This small molecule binds to this protein.
Small molecule (SMILES): O=C([SeH])c1ccccc1

Binding-site contacts:
Ligand atom C4 contacts residue GLN93 of chain 1.A at 3.6 Å.
Ligand atom C3 contacts residue HIS95 of chain 1.A at 4.2 Å.
Ligand atom C4 contacts residue HIS95 of chain 1.A at 4.4 Å.
Ligand atom C6 contacts residue ALA122 of chain 1.A at 4.0 Å (hydrophobic).
Ligand atom C2 contacts residue ZN1 of chain 1.C at 4.5 Å.
Ligand atom C contacts residue HIS95 of chain 1.A at 3.6 Å.
Ligand atom C2 contacts residue LEU199 of chain 1.A at 4.0 Å (hydrophobic).
Ligand atom C1 contacts residue ZN1 of chain 1.C at 4.2 Å.
Ligand atom O contacts residue HIS120 of chain 1.A at 4.3 Å.
Ligand atom C5 contacts residue LEU199 of chain 1.A at 4.2 Å (hydrophobic).
Ligand atom O contacts residue TRP210 of chain 1.A at 4.2 Å.
Ligand atom O contacts residue VAL144 of chain 1.A at 3.8 Å.
Ligand atom SE contacts residue THR200 of chain 1.A at 3.1 Å.
Ligand atom SE contacts residue HIS95 of chain 1.A at 3.8 Å.
Ligand atom SE contacts residue LEU199 of chain 1.A at 4.2 Å.
Ligand atom C5 contacts residue PHE92 of chain 1.A at 3.8 Å (hydrophobic).
Ligand atom C6 contacts residue LEU199 of chain 1.A at 3.5 Å (hydrophobic).
Ligand atom C5 contacts residue ALA122 of chain 1.A at 4.0 Å (hydrophobic).
Ligand atom C2 contacts residue HIS201 of chain 1.A at 3.5 Å.
Ligand atom O contacts residue HIS95 of chain 1.A at 3.8 Å.
Ligand atom C4 contacts residue PHE92 of chain 1.A at 4.3 Å (hydrophobic).
Ligand atom C2 contacts residue HIS95 of chain 1.A at 3.7 Å.
Ligand atom C contacts residue HIS120 of chain 1.A at 4.3 Å.
Ligand atom O contacts residue LEU199 of chain 1.A at 4.0 Å.
Ligand atom C1 contacts residue LEU199 of chain 1.A at 3.4 Å (hydrophobic).
Ligand atom C3 contacts residue GLN93 of chain 1.A at 4.1 Å.
Ligand atom C5 contacts residue HIS95 of chain 1.A at 4.3 Å.
Ligand atom C1 contacts residue HIS95 of chain 1.A at 3.5 Å.
Ligand atom C6 contacts residue HIS95 of chain 1.A at 3.9 Å.
Ligand atom C3 contacts residue HIS201 of chain 1.A at 3.8 Å.
Ligand atom SE contacts residue HIS97 of chain 1.A at 3.8 Å.
Ligand atom C3 contacts residue HIS68 of chain 1.A at 4.4 Å.
Ligand atom O contacts residue ZN1 of chain 1.C at 3.7 Å.
Ligand atom SE contacts residue HIS120 of chain 1.A at 3.6 Å.
Ligand atom C contacts residue LEU199 of chain 1.A at 3.7 Å (hydrophobic).
Ligand atom C contacts residue ZN1 of chain 1.C at 3.3 Å.
Ligand atom C5 contacts residue GLN93 of chain 1.A at 4.1 Å.
Ligand atom SE contacts residue ZN1 of chain 1.C at 2.4 Å.

Sequence of chain 1.A:
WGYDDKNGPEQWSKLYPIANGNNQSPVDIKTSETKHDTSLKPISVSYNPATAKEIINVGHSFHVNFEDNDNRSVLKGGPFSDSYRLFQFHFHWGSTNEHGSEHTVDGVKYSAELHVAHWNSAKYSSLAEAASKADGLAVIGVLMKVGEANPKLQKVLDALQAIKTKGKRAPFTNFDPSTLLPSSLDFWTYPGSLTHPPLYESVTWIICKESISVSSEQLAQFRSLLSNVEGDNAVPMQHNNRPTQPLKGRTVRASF